Binding-site contacts:
Ligand atom C6 contacts residue GLU472 of chain 1.D at 4.3 Å.
Ligand atom O7 contacts residue ASP465 of chain 1.D at 3.5 Å.
Ligand atom C4 contacts residue ASN468 of chain 1.D at 4.2 Å.
Ligand atom C6 contacts residue THR470 of chain 1.D at 3.9 Å.
Ligand atom C8 contacts residue ASN468 of chain 1.D at 4.2 Å.
Ligand atom C7 contacts residue ASN468 of chain 1.D at 3.4 Å.
Ligand atom N2 contacts residue ASN468 of chain 1.D at 3.0 Å (h-bond).
Ligand atom O7 contacts residue ASN468 of chain 1.D at 3.3 Å (h-bond).
Ligand atom O6 contacts residue GLU472 of chain 1.D at 3.9 Å.
Ligand atom O6 contacts residue THR470 of chain 1.D at 2.8 Å (h-bond).
Ligand atom C1 contacts residue ASP465 of chain 1.D at 4.2 Å.
Ligand atom C3 contacts residue ASN468 of chain 1.D at 3.8 Å.
Ligand atom C7 contacts residue VAL466 of chain 1.D at 4.2 Å (hydrophobic).
Ligand atom C2 contacts residue ASN468 of chain 1.D at 2.5 Å.
Ligand atom C2 contacts residue ASP465 of chain 1.D at 4.1 Å.
Ligand atom O5 contacts residue ASP465 of chain 1.D at 4.1 Å.
Ligand atom O7 contacts residue VAL466 of chain 1.D at 3.9 Å.
Ligand atom C8 contacts residue VAL466 of chain 1.D at 3.6 Å (hydrophobic).
Ligand atom C1 contacts residue ASN468 of chain 1.D at 1.4 Å.
Ligand atom C5 contacts residue THR470 of chain 1.D at 4.0 Å.
Ligand atom C1 contacts residue THR470 of chain 1.D at 3.6 Å.
Ligand atom O5 contacts residue THR470 of chain 1.D at 3.5 Å.
Ligand atom O5 contacts residue ASN468 of chain 1.D at 2.3 Å (h-bond).
Ligand atom C5 contacts residue ASN468 of chain 1.D at 3.6 Å.

This small molecule binds to this protein.
Small molecule (SMILES): CC(=O)N[C@@H]1[C@@H](O)[C@H](O)[C@@H](CO)O[C@H]1O

Sequence of chain 1.D:
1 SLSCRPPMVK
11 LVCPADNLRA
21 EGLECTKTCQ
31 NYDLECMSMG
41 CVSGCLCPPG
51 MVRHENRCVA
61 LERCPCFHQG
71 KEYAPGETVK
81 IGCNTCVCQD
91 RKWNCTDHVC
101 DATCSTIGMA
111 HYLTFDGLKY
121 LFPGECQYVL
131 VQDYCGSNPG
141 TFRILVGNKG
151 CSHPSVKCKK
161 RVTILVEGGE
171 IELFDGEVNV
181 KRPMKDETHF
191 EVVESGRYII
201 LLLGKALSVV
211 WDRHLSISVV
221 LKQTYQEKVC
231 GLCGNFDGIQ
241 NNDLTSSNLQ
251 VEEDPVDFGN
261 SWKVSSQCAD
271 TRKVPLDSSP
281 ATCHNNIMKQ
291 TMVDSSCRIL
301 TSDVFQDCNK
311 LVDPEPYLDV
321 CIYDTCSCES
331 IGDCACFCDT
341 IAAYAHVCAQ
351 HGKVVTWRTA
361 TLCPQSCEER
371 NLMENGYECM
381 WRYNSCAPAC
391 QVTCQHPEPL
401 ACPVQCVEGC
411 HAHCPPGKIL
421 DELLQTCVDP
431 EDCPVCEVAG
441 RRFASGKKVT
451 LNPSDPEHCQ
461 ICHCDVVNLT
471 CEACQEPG